Binding-site contacts:
Ligand atom O3 contacts residue LEU151 of chain 1.C at 3.0 Å (h-bond).
Ligand atom O2 contacts residue ASP41 of chain 1.C at 2.9 Å (salt-bridge).
Ligand atom C5 contacts residue ASN186 of chain 1.C at 3.8 Å.
Ligand atom O1 contacts residue CA1 of chain 1.W at 2.6 Å.
Ligand atom O3 contacts residue LEU177 of chain 1.C at 3.6 Å.
Ligand atom C4 contacts residue LEU177 of chain 1.C at 3.9 Å (hydrophobic).
Ligand atom C5 contacts residue GLU192 of chain 1.C at 3.4 Å.
Ligand atom C5 contacts residue HIS267 of chain 1.C at 3.9 Å.
Ligand atom O4 contacts residue ASN194 of chain 1.C at 3.1 Å (h-bond).
Ligand atom O5 contacts residue GLU192 of chain 1.C at 2.6 Å (salt-bridge).
Ligand atom C4 contacts residue GLU192 of chain 1.C at 3.5 Å.
Ligand atom C2 contacts residue ASP40 of chain 1.C at 3.5 Å.
Ligand atom C3 contacts residue CA1 of chain 1.W at 3.4 Å.
Ligand atom O2 contacts residue ASN65 of chain 1.C at 3.0 Å (h-bond).
Ligand atom O3 contacts residue ASP268 of chain 1.C at 2.6 Å (salt-bridge).
Ligand atom O5 contacts residue ASN186 of chain 1.C at 2.8 Å (h-bond).
Ligand atom C3 contacts residue ASN194 of chain 1.C at 4.0 Å.
Ligand atom C3 contacts residue ASP268 of chain 1.C at 3.3 Å.
Ligand atom O1 contacts residue LEU151 of chain 1.C at 3.5 Å (h-bond).
Ligand atom O4 contacts residue ALA193 of chain 1.C at 3.7 Å.
Ligand atom O5 contacts residue ALA193 of chain 1.C at 3.6 Å.
Ligand atom C2 contacts residue ASN65 of chain 1.C at 3.6 Å.
Ligand atom O2 contacts residue ASP40 of chain 1.C at 2.6 Å (salt-bridge).
Ligand atom O1 contacts residue ASN194 of chain 1.C at 2.7 Å (h-bond).
Ligand atom C1 contacts residue ASP36 of chain 1.C at 3.9 Å.
Ligand atom C1 contacts residue CA1 of chain 1.W at 3.3 Å.
Ligand atom C3 contacts residue ASP40 of chain 1.C at 3.5 Å.
Ligand atom O3 contacts residue ASP40 of chain 1.C at 4.1 Å.
Ligand atom C4 contacts residue ASN194 of chain 1.C at 3.6 Å.
Ligand atom O3 contacts residue CA1 of chain 1.W at 2.5 Å.
Ligand atom O2 contacts residue ASP268 of chain 1.C at 3.2 Å (salt-bridge).
Ligand atom O4 contacts residue GLU192 of chain 1.C at 3.8 Å.
Ligand atom O1 contacts residue ASP36 of chain 1.C at 2.9 Å (salt-bridge).
Ligand atom O1 contacts residue ASN65 of chain 1.C at 3.4 Å (h-bond).
Ligand atom C1 contacts residue ASN65 of chain 1.C at 3.2 Å.
Ligand atom C3 contacts residue LEU177 of chain 1.C at 3.9 Å (hydrophobic).
Ligand atom O3 contacts residue ASN194 of chain 1.C at 3.1 Å (h-bond).
Ligand atom C1 contacts residue ASN194 of chain 1.C at 3.5 Å.
Ligand atom C2 contacts residue CA1 of chain 1.W at 3.1 Å.
Ligand atom O2 contacts residue CA1 of chain 1.W at 2.4 Å.

This protein binds this small molecule.
Small molecule (SMILES): OC[C@H]1O[C@H](O)[C@H](O)[C@@H]1O

Sequence of chain 1.C:
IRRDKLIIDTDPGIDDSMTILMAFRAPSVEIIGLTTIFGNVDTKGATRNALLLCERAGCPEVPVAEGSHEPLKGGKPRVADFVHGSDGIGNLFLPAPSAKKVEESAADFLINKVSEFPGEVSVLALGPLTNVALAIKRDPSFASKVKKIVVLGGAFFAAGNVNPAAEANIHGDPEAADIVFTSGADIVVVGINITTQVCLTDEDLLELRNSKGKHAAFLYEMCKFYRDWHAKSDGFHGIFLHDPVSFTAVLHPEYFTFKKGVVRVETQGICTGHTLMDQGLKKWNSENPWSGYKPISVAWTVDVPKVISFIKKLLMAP